Binding-site contacts:
Ligand atom C3 contacts residue ASN47 of chain 33.F at 3.9 Å.
Ligand atom C2 contacts residue ASN47 of chain 33.F at 2.6 Å.
Ligand atom C1 contacts residue ASN47 of chain 33.F at 1.4 Å.
Ligand atom C4 contacts residue ASN47 of chain 33.F at 4.2 Å.
Ligand atom C7 contacts residue ASN47 of chain 33.F at 3.8 Å.
Ligand atom N2 contacts residue ASN47 of chain 33.F at 3.2 Å (h-bond).
Ligand atom C6 contacts residue ASN47 of chain 33.F at 4.0 Å.
Ligand atom O5 contacts residue ASN47 of chain 33.F at 2.2 Å (h-bond).
Ligand atom C5 contacts residue ASN47 of chain 33.F at 3.4 Å.
Ligand atom O7 contacts residue ASN47 of chain 33.F at 3.9 Å.

Sequence of chain 33.F:
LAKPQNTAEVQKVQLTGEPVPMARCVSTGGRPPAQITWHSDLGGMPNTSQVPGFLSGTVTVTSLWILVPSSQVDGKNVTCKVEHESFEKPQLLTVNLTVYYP

The protein below binds the small molecule below.
Small molecule (SMILES): CC(=O)N[C@H]1[C@H](O[C@H]2[C@H](O)[C@@H](NC(C)=O)CO[C@@H]2CO)O[C@H](CO)[C@@H](O)[C@@H]1O